This small molecule binds to this protein.
Small molecule (SMILES): CC(=O)N[C@@H]1[C@@H](O)[C@H](O)[C@@H](CO)O[C@H]1O

Binding-site contacts:
Ligand atom C4 contacts residue ASN182 of chain 1.A at 4.2 Å.
Ligand atom C2 contacts residue ASN182 of chain 1.A at 2.4 Å.
Ligand atom C6 contacts residue GLY155 of chain 1.A at 4.2 Å.
Ligand atom C3 contacts residue ASP151 of chain 1.A at 4.2 Å.
Ligand atom C3 contacts residue ASN182 of chain 1.A at 3.7 Å.
Ligand atom O5 contacts residue GLY155 of chain 1.A at 3.8 Å.
Ligand atom C5 contacts residue ASN182 of chain 1.A at 3.7 Å.
Ligand atom N2 contacts residue ASN182 of chain 1.A at 2.8 Å (h-bond).
Ligand atom C5 contacts residue ASP151 of chain 1.A at 4.2 Å.
Ligand atom C5 contacts residue GLY155 of chain 1.A at 4.1 Å.
Ligand atom O5 contacts residue ASN182 of chain 1.A at 2.3 Å (h-bond).
Ligand atom C1 contacts residue GLY155 of chain 1.A at 4.1 Å.
Ligand atom C1 contacts residue ASN182 of chain 1.A at 1.4 Å.
Ligand atom O7 contacts residue ARG181 of chain 1.A at 4.0 Å.
Ligand atom C8 contacts residue PHE192 of chain 1.A at 4.1 Å (hydrophobic).
Ligand atom O4 contacts residue ASP151 of chain 1.A at 4.0 Å.
Ligand atom C8 contacts residue ASN182 of chain 1.A at 4.5 Å.
Ligand atom C7 contacts residue ASN182 of chain 1.A at 3.4 Å.
Ligand atom C4 contacts residue ASP151 of chain 1.A at 4.4 Å.
Ligand atom O7 contacts residue ASN182 of chain 1.A at 3.6 Å.

Sequence of chain 1.A:
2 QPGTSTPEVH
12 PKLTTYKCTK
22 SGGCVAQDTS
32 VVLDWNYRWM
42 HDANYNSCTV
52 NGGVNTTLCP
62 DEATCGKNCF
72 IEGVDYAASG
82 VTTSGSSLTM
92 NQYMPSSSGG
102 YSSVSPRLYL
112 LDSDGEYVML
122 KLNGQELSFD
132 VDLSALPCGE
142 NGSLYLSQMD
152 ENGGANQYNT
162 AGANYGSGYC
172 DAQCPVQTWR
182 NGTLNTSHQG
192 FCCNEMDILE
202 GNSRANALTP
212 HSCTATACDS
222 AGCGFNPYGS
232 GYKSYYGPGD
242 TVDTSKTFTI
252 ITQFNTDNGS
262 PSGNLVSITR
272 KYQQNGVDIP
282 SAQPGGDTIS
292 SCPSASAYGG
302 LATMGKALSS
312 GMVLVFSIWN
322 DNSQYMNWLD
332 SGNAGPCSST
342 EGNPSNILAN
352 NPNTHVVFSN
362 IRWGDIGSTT